This small molecule binds to this protein.
Small molecule (SMILES): CCCCCC(=O)OC[C@@H](COP(=O)(O)OCCN)OC(=O)CCCCC

Binding-site contacts:
Ligand atom O20 contacts residue SER427 of chain 1.D at 3.7 Å.
Ligand atom C22 contacts residue SER427 of chain 1.D at 4.0 Å.
Ligand atom C15 contacts residue 6O91 of chain 1.R at 4.4 Å.
Ligand atom C21 contacts residue SER427 of chain 1.D at 4.3 Å.
Ligand atom C22 contacts residue LEU424 of chain 1.D at 4.1 Å (hydrophobic).
Ligand atom O12 contacts residue 6O91 of chain 1.R at 4.5 Å.
Ligand atom C13 contacts residue ARG429 of chain 1.D at 3.9 Å.
Ligand atom O20 contacts residue ARG429 of chain 1.D at 4.2 Å.
Ligand atom C17 contacts residue LEU424 of chain 1.D at 4.2 Å (hydrophobic).
Ligand atom C18 contacts residue 6O91 of chain 1.R at 4.1 Å.
Ligand atom O12 contacts residue ARG429 of chain 1.D at 3.4 Å (salt-bridge).
Ligand atom C16 contacts residue 6O91 of chain 1.R at 3.4 Å.
Ligand atom C18 contacts residue LEU424 of chain 1.D at 4.2 Å (hydrophobic).
Ligand atom C10 contacts residue ARG429 of chain 1.D at 4.1 Å.
Ligand atom C09 contacts residue ARG429 of chain 1.D at 4.4 Å.
Ligand atom C14 contacts residue 6O91 of chain 1.R at 4.3 Å.
Ligand atom C02 contacts residue 6O91 of chain 1.R at 4.2 Å.
Ligand atom C23 contacts residue LEU424 of chain 1.D at 4.5 Å (hydrophobic).
Ligand atom C24 contacts residue LEU424 of chain 1.D at 3.8 Å (hydrophobic).
Ligand atom C11 contacts residue ARG429 of chain 1.D at 2.8 Å.
Ligand atom C24 contacts residue VAL423 of chain 1.D at 4.0 Å (hydrophobic).
Ligand atom C14 contacts residue ARG429 of chain 1.D at 3.9 Å.
Ligand atom C17 contacts residue 6O91 of chain 1.R at 4.1 Å.

Sequence of chain 1.D:
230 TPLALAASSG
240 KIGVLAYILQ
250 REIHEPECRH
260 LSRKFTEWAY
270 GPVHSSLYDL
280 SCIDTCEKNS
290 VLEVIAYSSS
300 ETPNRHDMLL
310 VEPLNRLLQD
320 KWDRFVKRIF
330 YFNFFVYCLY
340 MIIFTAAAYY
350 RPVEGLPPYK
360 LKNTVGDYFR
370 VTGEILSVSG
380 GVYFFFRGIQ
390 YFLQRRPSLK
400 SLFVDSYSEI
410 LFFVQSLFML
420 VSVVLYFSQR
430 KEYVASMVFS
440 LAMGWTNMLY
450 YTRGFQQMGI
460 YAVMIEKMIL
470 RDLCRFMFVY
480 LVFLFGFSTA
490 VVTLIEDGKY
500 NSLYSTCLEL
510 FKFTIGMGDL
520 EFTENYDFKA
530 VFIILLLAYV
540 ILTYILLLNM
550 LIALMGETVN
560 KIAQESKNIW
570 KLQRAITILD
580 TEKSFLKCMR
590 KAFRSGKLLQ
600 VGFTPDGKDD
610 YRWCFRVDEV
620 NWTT